Sequence of chain 2.A:
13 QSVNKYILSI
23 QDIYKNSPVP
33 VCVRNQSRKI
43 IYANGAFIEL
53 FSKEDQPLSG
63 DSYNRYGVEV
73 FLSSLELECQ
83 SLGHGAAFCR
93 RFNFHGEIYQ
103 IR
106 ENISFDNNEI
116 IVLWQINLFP

The protein below binds the small molecule below.
Small molecule (SMILES): CC(=O)C(=O)O

Sequence of chain 1.A:
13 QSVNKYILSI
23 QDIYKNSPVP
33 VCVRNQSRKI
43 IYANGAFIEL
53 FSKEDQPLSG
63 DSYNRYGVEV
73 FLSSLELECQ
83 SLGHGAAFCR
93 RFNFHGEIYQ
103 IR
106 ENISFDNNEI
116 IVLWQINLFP

Binding-site contacts:
Ligand atom O contacts residue ASN122 of chain 1.A at 3.4 Å.
Ligand atom O3 contacts residue GLY87 of chain 2.A at 3.6 Å.
Ligand atom OXT contacts residue ASN122 of chain 1.A at 3.6 Å.
Ligand atom O contacts residue ALA89 of chain 2.A at 4.3 Å.
Ligand atom CA contacts residue PRO30 of chain 1.A at 4.0 Å (hydrophobic).
Ligand atom C contacts residue ILE121 of chain 1.A at 4.4 Å (hydrophobic).
Ligand atom C contacts residue ASN122 of chain 1.A at 3.8 Å.
Ligand atom CB contacts residue LEU123 of chain 1.A at 4.0 Å (hydrophobic).
Ligand atom OXT contacts residue ILE121 of chain 1.A at 4.0 Å.
Ligand atom CA contacts residue PRO32 of chain 1.A at 4.3 Å (hydrophobic).
Ligand atom O contacts residue LEU123 of chain 1.A at 3.0 Å (h-bond).
Ligand atom OXT contacts residue ALA89 of chain 2.A at 3.8 Å.
Ligand atom C contacts residue LEU123 of chain 1.A at 3.9 Å (hydrophobic).
Ligand atom OXT contacts residue GLY87 of chain 2.A at 2.9 Å (h-bond).
Ligand atom O3 contacts residue VAL31 of chain 1.A at 4.0 Å.
Ligand atom OXT contacts residue VAL31 of chain 1.A at 4.2 Å.
Ligand atom O3 contacts residue PRO30 of chain 1.A at 3.0 Å (h-bond).
Ligand atom C contacts residue GLY87 of chain 2.A at 3.7 Å.
Ligand atom CA contacts residue GLY87 of chain 2.A at 4.1 Å.
Ligand atom OXT contacts residue ALA88 of chain 2.A at 4.3 Å.
Ligand atom O3 contacts residue PRO32 of chain 1.A at 4.3 Å.